A small-molecule ligand and the protein it binds are described below.
Small molecule (SMILES): CC(=O)N[C@H]1[C@H](O[C@H]2[C@H](O)[C@@H](NC(C)=O)CO[C@@H]2CO)O[C@H](CO)[C@@H](O[C@@H]2O[C@H](CO[C@H]3O[C@H](CO)[C@@H](O)[C@H](O[C@H]4O[C@H](CO)[C@@H](O)[C@H](O)[C@@H]4O)[C@@H]3O)[C@@H](O)[C@H](O[C@H]3O[C@H](CO)[C@@H](O)[C@H](O[C@H]4O[C@H](CO)[C@@H](O)[C@H](O)[C@@H]4O)[C@@H]3O)[C@@H]2O)[C@@H]1O

Sequence of chain 1.D:
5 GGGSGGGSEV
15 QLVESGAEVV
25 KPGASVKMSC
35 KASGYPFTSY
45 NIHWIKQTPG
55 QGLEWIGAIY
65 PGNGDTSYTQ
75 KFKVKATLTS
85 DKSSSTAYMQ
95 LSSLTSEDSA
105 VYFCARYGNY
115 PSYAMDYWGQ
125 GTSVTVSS

Sequence of chain 1.A:
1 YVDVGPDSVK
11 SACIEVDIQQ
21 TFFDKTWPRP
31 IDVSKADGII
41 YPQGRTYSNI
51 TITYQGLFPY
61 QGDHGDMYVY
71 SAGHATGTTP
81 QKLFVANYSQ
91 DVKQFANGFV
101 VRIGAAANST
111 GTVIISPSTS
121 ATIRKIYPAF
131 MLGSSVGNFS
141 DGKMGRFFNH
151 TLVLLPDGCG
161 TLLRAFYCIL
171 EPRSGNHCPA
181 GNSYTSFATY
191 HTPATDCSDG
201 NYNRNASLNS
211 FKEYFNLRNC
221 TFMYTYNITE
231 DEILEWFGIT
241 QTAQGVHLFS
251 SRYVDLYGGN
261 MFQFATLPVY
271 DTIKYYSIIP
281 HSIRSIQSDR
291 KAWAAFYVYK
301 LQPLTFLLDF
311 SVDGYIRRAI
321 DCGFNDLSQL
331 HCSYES

Binding-site contacts:
Ligand atom O2 contacts residue ASP3 of chain 1.A at 3.0 Å (salt-bridge).
Ligand atom C6 contacts residue MET223 of chain 1.A at 3.6 Å (hydrophobic).
Ligand atom C2 contacts residue ASN205 of chain 1.A at 2.4 Å.
Ligand atom O6 contacts residue ARG110 of chain 1.D at 2.5 Å (salt-bridge).
Ligand atom O7 contacts residue PRO6 of chain 1.A at 3.6 Å.
Ligand atom C5 contacts residue ARG164 of chain 1.A at 3.8 Å.
Ligand atom O5 contacts residue ASN205 of chain 1.A at 2.3 Å (h-bond).
Ligand atom O4 contacts residue ASP3 of chain 1.A at 3.2 Å (salt-bridge).
Ligand atom O6 contacts residue PHE222 of chain 1.A at 3.7 Å.
Ligand atom O3 contacts residue ASP3 of chain 1.A at 3.8 Å.
Ligand atom C3 contacts residue ASN205 of chain 1.A at 3.8 Å.
Ligand atom N2 contacts residue ASN205 of chain 1.A at 2.9 Å (h-bond).
Ligand atom C3 contacts residue ASP3 of chain 1.A at 3.4 Å.
Ligand atom C5 contacts residue ASN205 of chain 1.A at 3.6 Å.
Ligand atom C8 contacts residue MET223 of chain 1.A at 3.7 Å (hydrophobic).
Ligand atom C8 contacts residue TYR64 of chain 1.D at 3.1 Å (hydrophobic).
Ligand atom O6 contacts residue ARG164 of chain 1.A at 2.7 Å (salt-bridge).
Ligand atom O3 contacts residue SER43 of chain 1.D at 3.0 Å (h-bond).
Ligand atom O6 contacts residue TYR44 of chain 1.D at 3.7 Å.
Ligand atom C4 contacts residue GLU13 of chain 1.D at 3.5 Å.
Ligand atom C1 contacts residue ASN205 of chain 1.A at 1.4 Å.
Ligand atom C8 contacts residue THR42 of chain 1.D at 3.2 Å.
Ligand atom O6 contacts residue PRO40 of chain 1.D at 3.3 Å.
Ligand atom C2 contacts residue ASP3 of chain 1.A at 3.6 Å.
Ligand atom N2 contacts residue ASP3 of chain 1.A at 3.0 Å (salt-bridge).
Ligand atom O6 contacts residue TYR44 of chain 1.D at 3.7 Å.
Ligand atom O5 contacts residue ARG164 of chain 1.A at 3.5 Å (salt-bridge).
Ligand atom C7 contacts residue ASN205 of chain 1.A at 3.2 Å.
Ligand atom O7 contacts residue TYR64 of chain 1.D at 2.5 Å (h-bond).
Ligand atom O4 contacts residue TYR224 of chain 1.A at 3.8 Å.
Ligand atom N2 contacts residue SER43 of chain 1.D at 3.6 Å.
Ligand atom O6 contacts residue MET223 of chain 1.A at 2.9 Å (h-bond).
Ligand atom O7 contacts residue ASN205 of chain 1.A at 3.3 Å (h-bond).
Ligand atom C6 contacts residue ARG164 of chain 1.A at 3.2 Å.
Ligand atom C7 contacts residue TYR64 of chain 1.D at 3.1 Å (hydrophobic).
Ligand atom C6 contacts residue ARG110 of chain 1.D at 3.8 Å.
Ligand atom C5 contacts residue GLU13 of chain 1.D at 3.2 Å.
Ligand atom C6 contacts residue GLU13 of chain 1.D at 3.6 Å.
Ligand atom O4 contacts residue GLU13 of chain 1.D at 2.9 Å (salt-bridge).
Ligand atom C6 contacts residue VAL2 of chain 1.A at 3.6 Å (hydrophobic).